Sequence of chain 24.A:
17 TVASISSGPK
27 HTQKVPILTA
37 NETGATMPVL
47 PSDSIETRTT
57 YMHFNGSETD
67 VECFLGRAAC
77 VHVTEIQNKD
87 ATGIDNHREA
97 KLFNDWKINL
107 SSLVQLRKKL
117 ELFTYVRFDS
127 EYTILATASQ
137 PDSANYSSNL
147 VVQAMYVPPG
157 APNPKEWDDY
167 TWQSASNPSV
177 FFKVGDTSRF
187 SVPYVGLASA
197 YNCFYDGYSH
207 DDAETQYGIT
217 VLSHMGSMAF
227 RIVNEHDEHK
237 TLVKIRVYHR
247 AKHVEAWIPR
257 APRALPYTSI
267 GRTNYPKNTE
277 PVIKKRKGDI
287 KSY

Sequence of chain 24.C:
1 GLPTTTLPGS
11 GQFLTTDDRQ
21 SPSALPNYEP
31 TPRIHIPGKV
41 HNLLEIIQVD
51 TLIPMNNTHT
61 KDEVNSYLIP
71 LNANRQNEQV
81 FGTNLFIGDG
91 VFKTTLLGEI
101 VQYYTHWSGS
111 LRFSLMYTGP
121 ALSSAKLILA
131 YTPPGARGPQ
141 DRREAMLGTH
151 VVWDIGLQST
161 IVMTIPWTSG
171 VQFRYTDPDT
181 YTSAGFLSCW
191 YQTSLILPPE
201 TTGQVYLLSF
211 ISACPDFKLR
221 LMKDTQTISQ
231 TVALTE

Binding-site contacts:
Ligand atom C5A contacts residue ALA150 of chain 24.A at 3.6 Å (hydrophobic).
Ligand atom N3A contacts residue PHE186 of chain 24.A at 4.0 Å.
Ligand atom C5A contacts residue PHE186 of chain 24.A at 3.5 Å (hydrophobic).
Ligand atom C4C contacts residue VAL191 of chain 24.A at 3.0 Å (hydrophobic).
Ligand atom N2 contacts residue LEU106 of chain 24.A at 3.8 Å.
Ligand atom N3A contacts residue TYR152 of chain 24.A at 3.5 Å.
Ligand atom O1 contacts residue LEU106 of chain 24.A at 3.8 Å.
Ligand atom C2B contacts residue VAL188 of chain 24.A at 3.5 Å (hydrophobic).
Ligand atom C1C contacts residue TYR128 of chain 24.A at 3.7 Å (hydrophobic).
Ligand atom C1B contacts residue VAL188 of chain 24.A at 3.8 Å (hydrophobic).
Ligand atom C2C contacts residue TYR197 of chain 24.A at 3.7 Å (hydrophobic).
Ligand atom C4A contacts residue PRO174 of chain 24.A at 3.1 Å (hydrophobic).
Ligand atom C4B contacts residue TYR152 of chain 24.A at 3.8 Å (hydrophobic).
Ligand atom O1B contacts residue ILE104 of chain 24.A at 3.9 Å.
Ligand atom C1B contacts residue ILE104 of chain 24.A at 4.0 Å (hydrophobic).
Ligand atom N3A contacts residue PRO174 of chain 24.A at 3.7 Å.
Ligand atom O1 contacts residue MET221 of chain 24.A at 3.8 Å.
Ligand atom C6B contacts residue ILE104 of chain 24.A at 3.6 Å (hydrophobic).
Ligand atom C6B contacts residue TYR128 of chain 24.A at 3.3 Å (hydrophobic).
Ligand atom C4C contacts residue VAL188 of chain 24.A at 3.7 Å (hydrophobic).
Ligand atom C4 contacts residue TYR197 of chain 24.A at 3.8 Å (hydrophobic).
Ligand atom C2A contacts residue TYR152 of chain 24.A at 3.6 Å (hydrophobic).
Ligand atom C4 contacts residue LEU106 of chain 24.A at 3.9 Å (hydrophobic).
Ligand atom C5B contacts residue PHE186 of chain 24.A at 3.9 Å (hydrophobic).
Ligand atom C5C contacts residue VAL191 of chain 24.A at 3.8 Å (hydrophobic).
Ligand atom C2C contacts residue MET221 of chain 24.A at 3.8 Å (hydrophobic).
Ligand atom C4B contacts residue PHE186 of chain 24.A at 3.6 Å (hydrophobic).
Ligand atom N3A contacts residue ALA24 of chain 24.C at 3.8 Å.
Ligand atom C3C contacts residue TYR128 of chain 24.A at 3.4 Å (hydrophobic).
Ligand atom C5A contacts residue VAL176 of chain 24.A at 3.6 Å (hydrophobic).
Ligand atom C3B contacts residue VAL188 of chain 24.A at 3.8 Å (hydrophobic).
Ligand atom C3B contacts residue TYR152 of chain 24.A at 3.7 Å (hydrophobic).
Ligand atom C5B contacts residue MET224 of chain 24.A at 3.9 Å (hydrophobic).
Ligand atom C1C contacts residue LEU106 of chain 24.A at 3.8 Å (hydrophobic).
Ligand atom C2A contacts residue PHE186 of chain 24.A at 3.3 Å (hydrophobic).
Ligand atom O1B contacts residue TYR128 of chain 24.A at 3.4 Å (h-bond).
Ligand atom C5B contacts residue TYR128 of chain 24.A at 4.0 Å (hydrophobic).
Ligand atom C5 contacts residue LEU106 of chain 24.A at 3.8 Å (hydrophobic).
Ligand atom C1B contacts residue TYR128 of chain 24.A at 3.6 Å (hydrophobic).
Ligand atom O1A contacts residue PHE186 of chain 24.A at 3.0 Å.

The small molecule below binds the protein below.
Small molecule (SMILES): Cc1cc(CCCCCOc2ccc(C3=NCCO3)cc2)on1